A small-molecule ligand and the protein it binds are described below.
Small molecule (SMILES): CC(=O)N[C@@H]1[C@@H](O)[C@H](O)[C@@H](CO)O[C@H]1O

Sequence of chain 1.G:
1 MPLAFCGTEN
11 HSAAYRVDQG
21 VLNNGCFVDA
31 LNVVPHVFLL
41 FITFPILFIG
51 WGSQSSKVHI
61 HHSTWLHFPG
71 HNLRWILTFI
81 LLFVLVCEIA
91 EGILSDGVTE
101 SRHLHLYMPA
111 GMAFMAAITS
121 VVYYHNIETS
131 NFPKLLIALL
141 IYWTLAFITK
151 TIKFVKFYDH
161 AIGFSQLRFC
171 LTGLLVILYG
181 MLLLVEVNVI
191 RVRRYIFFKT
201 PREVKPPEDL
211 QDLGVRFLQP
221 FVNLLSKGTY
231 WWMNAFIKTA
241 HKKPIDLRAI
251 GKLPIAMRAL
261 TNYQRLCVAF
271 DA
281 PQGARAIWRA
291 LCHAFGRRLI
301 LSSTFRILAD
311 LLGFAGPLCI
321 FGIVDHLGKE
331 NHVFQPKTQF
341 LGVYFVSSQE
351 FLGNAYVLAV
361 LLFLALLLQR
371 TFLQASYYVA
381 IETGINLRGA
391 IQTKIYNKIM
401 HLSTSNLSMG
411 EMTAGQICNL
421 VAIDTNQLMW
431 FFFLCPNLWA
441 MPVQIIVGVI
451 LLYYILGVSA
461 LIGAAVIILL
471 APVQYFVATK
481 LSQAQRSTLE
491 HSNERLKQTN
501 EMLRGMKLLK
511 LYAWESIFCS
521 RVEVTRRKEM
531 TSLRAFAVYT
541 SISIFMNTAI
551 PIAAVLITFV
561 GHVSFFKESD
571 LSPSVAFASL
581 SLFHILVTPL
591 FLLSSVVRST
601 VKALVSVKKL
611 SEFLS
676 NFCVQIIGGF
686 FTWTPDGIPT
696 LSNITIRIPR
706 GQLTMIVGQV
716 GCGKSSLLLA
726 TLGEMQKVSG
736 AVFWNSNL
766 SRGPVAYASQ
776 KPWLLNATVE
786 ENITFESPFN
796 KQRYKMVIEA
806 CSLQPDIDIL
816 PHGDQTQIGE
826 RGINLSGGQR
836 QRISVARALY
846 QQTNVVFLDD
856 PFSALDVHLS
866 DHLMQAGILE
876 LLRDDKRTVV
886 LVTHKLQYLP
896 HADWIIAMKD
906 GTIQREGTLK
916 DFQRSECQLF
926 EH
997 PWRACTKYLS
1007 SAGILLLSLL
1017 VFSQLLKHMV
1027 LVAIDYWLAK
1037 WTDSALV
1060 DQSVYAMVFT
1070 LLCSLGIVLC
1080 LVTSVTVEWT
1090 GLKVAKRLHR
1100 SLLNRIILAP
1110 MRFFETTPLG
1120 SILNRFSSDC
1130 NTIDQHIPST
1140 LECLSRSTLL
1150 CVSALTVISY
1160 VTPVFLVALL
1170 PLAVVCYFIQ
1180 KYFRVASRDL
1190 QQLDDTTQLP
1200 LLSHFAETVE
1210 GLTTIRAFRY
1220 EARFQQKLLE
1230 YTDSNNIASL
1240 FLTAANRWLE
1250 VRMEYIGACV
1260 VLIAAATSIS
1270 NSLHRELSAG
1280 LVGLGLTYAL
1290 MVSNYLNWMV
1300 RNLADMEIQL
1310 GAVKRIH

Binding-site contacts:
Ligand atom N2 contacts residue ASN10 of chain 1.G at 3.2 Å (h-bond).
Ligand atom C2 contacts residue ASN10 of chain 1.G at 2.5 Å.
Ligand atom O5 contacts residue ASN10 of chain 1.G at 2.4 Å (h-bond).
Ligand atom O7 contacts residue ASN10 of chain 1.G at 3.1 Å (h-bond).
Ligand atom C3 contacts residue ASN10 of chain 1.G at 3.7 Å.
Ligand atom C4 contacts residue ASN10 of chain 1.G at 4.2 Å.
Ligand atom C5 contacts residue ASN10 of chain 1.G at 3.6 Å.
Ligand atom O6 contacts residue GLN339 of chain 1.G at 3.8 Å.
Ligand atom O3 contacts residue ASN10 of chain 1.G at 4.0 Å.
Ligand atom C6 contacts residue ASN10 of chain 1.G at 4.5 Å.
Ligand atom C1 contacts residue ASN10 of chain 1.G at 1.4 Å.
Ligand atom C7 contacts residue ASN10 of chain 1.G at 3.5 Å.